Binding-site contacts:
Ligand atom CAV contacts residue TYR107 of chain 1.D at 3.8 Å (hydrophobic).
Ligand atom CAP contacts residue LEU60 of chain 1.C at 4.0 Å (hydrophobic).
Ligand atom CAR contacts residue TRP197 of chain 1.B at 3.9 Å (hydrophobic).
Ligand atom CAX contacts residue TRP197 of chain 1.B at 3.7 Å (hydrophobic).
Ligand atom CAM contacts residue HIS240 of chain 1.B at 3.7 Å.
Ligand atom CAV contacts residue ARG76 of chain 1.C at 3.5 Å.
Ligand atom CAJ contacts residue SER72 of chain 1.C at 3.5 Å.
Ligand atom CAU contacts residue TYR107 of chain 1.D at 3.5 Å (hydrophobic).
Ligand atom FAF contacts residue TRP197 of chain 1.B at 3.0 Å.
Ligand atom FAG contacts residue ARG76 of chain 1.C at 3.2 Å.
Ligand atom CAM contacts residue ASP106 of chain 1.D at 4.0 Å.
Ligand atom OAD contacts residue TRP197 of chain 1.B at 2.9 Å (h-bond).
Ligand atom FAE contacts residue ASP106 of chain 1.D at 3.8 Å.
Ligand atom CAH contacts residue SER72 of chain 1.C at 3.1 Å.
Ligand atom CAC contacts residue VAL77 of chain 1.C at 3.9 Å (hydrophobic).
Ligand atom CAR contacts residue TYR107 of chain 1.D at 3.4 Å (hydrophobic).
Ligand atom CAI contacts residue HIS240 of chain 1.B at 3.9 Å.
Ligand atom CAJ contacts residue ARG76 of chain 1.C at 3.9 Å.
Ligand atom NAQ contacts residue PRO193 of chain 1.B at 3.8 Å.
Ligand atom CAK contacts residue TRP69 of chain 1.C at 3.6 Å (hydrophobic).
Ligand atom FAF contacts residue PRO193 of chain 1.B at 3.3 Å.
Ligand atom CAR contacts residue PRO193 of chain 1.B at 4.0 Å (hydrophobic).
Ligand atom FAE contacts residue HIS240 of chain 1.B at 3.4 Å.
Ligand atom FAE contacts residue SER194 of chain 1.B at 3.4 Å.
Ligand atom CAX contacts residue ARG76 of chain 1.C at 3.8 Å.
Ligand atom OAD contacts residue TYR107 of chain 1.D at 2.8 Å (h-bond).
Ligand atom CAB contacts residue MET70 of chain 1.C at 3.9 Å (hydrophobic).
Ligand atom CAI contacts residue SER72 of chain 1.C at 3.9 Å.
Ligand atom CAX contacts residue TYR107 of chain 1.D at 4.0 Å (hydrophobic).
Ligand atom FAG contacts residue TYR107 of chain 1.D at 3.3 Å.
Ligand atom FAF contacts residue SER194 of chain 1.B at 3.4 Å.
Ligand atom CAS contacts residue LEU60 of chain 1.C at 3.8 Å (hydrophobic).
Ligand atom CAP contacts residue PRO193 of chain 1.B at 3.8 Å (hydrophobic).
Ligand atom CAM contacts residue ARG76 of chain 1.C at 3.2 Å.
Ligand atom CAI contacts residue ARG76 of chain 1.C at 3.3 Å.
Ligand atom CAL contacts residue LEU60 of chain 1.C at 3.6 Å (hydrophobic).
Ligand atom FAG contacts residue ASP106 of chain 1.D at 3.5 Å.
Ligand atom CAN contacts residue MET70 of chain 1.C at 3.9 Å (hydrophobic).
Ligand atom CAH contacts residue ARG76 of chain 1.C at 3.6 Å.
Ligand atom FAG contacts residue TRP197 of chain 1.B at 3.1 Å.

Sequence of chain 1.C:
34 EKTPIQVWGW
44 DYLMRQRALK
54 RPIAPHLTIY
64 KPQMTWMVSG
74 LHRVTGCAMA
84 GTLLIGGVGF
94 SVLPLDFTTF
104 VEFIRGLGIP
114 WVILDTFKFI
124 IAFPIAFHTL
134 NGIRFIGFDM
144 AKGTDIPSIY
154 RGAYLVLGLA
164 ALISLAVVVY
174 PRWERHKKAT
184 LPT

Sequence of chain 1.D:
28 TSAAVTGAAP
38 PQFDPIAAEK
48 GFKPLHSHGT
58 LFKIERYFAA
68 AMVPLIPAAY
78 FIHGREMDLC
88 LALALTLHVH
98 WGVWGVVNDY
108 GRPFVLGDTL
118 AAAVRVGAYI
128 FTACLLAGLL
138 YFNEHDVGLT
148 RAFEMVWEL

This protein binds this small molecule.
Small molecule (SMILES): CC(C)(C)c1ccc(CNC(=O)c2ccccc2C(F)(F)F)cc1

Sequence of chain 1.B:
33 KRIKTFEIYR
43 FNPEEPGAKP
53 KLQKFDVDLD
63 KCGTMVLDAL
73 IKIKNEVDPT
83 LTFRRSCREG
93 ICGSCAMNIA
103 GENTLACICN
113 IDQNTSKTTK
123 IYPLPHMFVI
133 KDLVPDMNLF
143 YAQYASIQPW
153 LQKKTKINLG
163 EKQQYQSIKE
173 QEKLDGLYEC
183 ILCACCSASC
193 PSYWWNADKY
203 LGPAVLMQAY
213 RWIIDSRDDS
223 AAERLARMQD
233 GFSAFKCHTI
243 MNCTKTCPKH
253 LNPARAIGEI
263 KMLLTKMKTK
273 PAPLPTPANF